Sequence of chain 1.C:
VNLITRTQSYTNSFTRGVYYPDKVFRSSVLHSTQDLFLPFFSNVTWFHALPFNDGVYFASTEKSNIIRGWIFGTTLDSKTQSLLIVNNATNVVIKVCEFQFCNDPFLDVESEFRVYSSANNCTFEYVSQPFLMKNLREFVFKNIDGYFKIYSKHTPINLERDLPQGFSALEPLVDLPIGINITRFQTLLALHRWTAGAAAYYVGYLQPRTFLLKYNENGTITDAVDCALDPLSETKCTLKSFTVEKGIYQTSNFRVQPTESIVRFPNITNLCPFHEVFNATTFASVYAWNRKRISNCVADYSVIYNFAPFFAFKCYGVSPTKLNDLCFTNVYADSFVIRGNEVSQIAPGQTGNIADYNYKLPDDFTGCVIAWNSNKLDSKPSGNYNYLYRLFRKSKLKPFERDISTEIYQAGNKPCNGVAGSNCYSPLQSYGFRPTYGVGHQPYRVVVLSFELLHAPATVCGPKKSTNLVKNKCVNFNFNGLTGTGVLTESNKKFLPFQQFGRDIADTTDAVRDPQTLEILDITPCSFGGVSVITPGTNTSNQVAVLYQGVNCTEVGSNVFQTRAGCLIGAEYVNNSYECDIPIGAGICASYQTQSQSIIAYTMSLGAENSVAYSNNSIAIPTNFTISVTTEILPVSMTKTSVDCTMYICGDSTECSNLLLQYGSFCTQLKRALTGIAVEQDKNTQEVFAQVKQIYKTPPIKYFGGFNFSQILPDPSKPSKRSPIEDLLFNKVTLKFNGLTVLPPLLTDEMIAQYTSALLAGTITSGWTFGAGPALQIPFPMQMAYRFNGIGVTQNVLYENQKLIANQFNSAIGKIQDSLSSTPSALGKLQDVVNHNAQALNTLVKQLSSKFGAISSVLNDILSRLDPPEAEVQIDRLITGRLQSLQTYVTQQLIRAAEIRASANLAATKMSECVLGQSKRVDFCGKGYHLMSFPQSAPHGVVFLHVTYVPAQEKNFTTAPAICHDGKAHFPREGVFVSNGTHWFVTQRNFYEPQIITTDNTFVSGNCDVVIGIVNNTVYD

Binding-site contacts:
Ligand atom C7 contacts residue ASN1129 of chain 1.C at 3.9 Å.
Ligand atom O7 contacts residue ASN1129 of chain 1.C at 4.4 Å.
Ligand atom C1 contacts residue ASN1129 of chain 1.C at 1.4 Å.
Ligand atom C5 contacts residue ASN1129 of chain 1.C at 3.7 Å.
Ligand atom C4 contacts residue ASN1129 of chain 1.C at 4.2 Å.
Ligand atom C2 contacts residue ASN1129 of chain 1.C at 2.4 Å.
Ligand atom N2 contacts residue ASN1129 of chain 1.C at 2.9 Å (h-bond).
Ligand atom C3 contacts residue ASN1129 of chain 1.C at 3.8 Å.
Ligand atom O5 contacts residue ASN1129 of chain 1.C at 2.3 Å (h-bond).

This small molecule binds to this protein.
Small molecule (SMILES): CC(=O)N[C@@H]1[C@@H](O)[C@H](O)[C@@H](CO)O[C@H]1O